Sequence of chain 1.A:
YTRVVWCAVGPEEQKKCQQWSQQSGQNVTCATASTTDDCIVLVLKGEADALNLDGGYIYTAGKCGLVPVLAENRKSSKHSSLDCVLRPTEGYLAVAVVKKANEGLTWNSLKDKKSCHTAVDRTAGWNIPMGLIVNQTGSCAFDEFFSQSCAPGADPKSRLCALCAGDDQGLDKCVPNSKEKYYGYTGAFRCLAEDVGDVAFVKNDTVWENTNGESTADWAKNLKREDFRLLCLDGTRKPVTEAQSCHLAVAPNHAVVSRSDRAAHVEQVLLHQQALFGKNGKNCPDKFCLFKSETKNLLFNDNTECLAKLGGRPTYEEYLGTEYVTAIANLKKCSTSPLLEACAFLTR

The small molecule below binds the protein below.
Small molecule (SMILES): CC(=O)N[C@H]1[C@H](O[C@H]2[C@H](O)[C@@H](NC(C)=O)CO[C@@H]2CO)O[C@H](CO)[C@@H](O[C@@H]2O[C@H](CO)[C@@H](O)[C@H](O)[C@@H]2O)[C@@H]1O

Binding-site contacts:
Ligand atom C2 contacts residue TRP208 of chain 1.A at 4.1 Å (hydrophobic).
Ligand atom O5 contacts residue ASN204 of chain 1.A at 2.3 Å (h-bond).
Ligand atom C5 contacts residue ASN204 of chain 1.A at 3.6 Å.
Ligand atom O4 contacts residue LYS75 of chain 1.A at 4.1 Å.
Ligand atom N2 contacts residue ASN204 of chain 1.A at 2.9 Å (h-bond).
Ligand atom C6 contacts residue ASP205 of chain 1.A at 4.2 Å.
Ligand atom C8 contacts residue LEU93 of chain 1.A at 3.5 Å (hydrophobic).
Ligand atom O7 contacts residue TRP208 of chain 1.A at 3.8 Å.
Ligand atom O6 contacts residue ASP205 of chain 1.A at 3.0 Å (salt-bridge).
Ligand atom C5 contacts residue TRP208 of chain 1.A at 3.3 Å (hydrophobic).
Ligand atom C8 contacts residue GLN244 of chain 1.A at 3.6 Å.
Ligand atom O5 contacts residue ASP205 of chain 1.A at 3.4 Å (salt-bridge).
Ligand atom O6 contacts residue SER77 of chain 1.A at 3.7 Å.
Ligand atom O5 contacts residue TRP208 of chain 1.A at 3.2 Å.
Ligand atom C1 contacts residue ASN204 of chain 1.A at 1.4 Å.
Ligand atom C7 contacts residue LEU93 of chain 1.A at 3.8 Å (hydrophobic).
Ligand atom C6 contacts residue SER77 of chain 1.A at 4.3 Å.
Ligand atom C2 contacts residue ASN204 of chain 1.A at 2.5 Å.
Ligand atom C8 contacts residue ALA243 of chain 1.A at 4.1 Å (hydrophobic).
Ligand atom C4 contacts residue ASN204 of chain 1.A at 4.3 Å.
Ligand atom O6 contacts residue GLU209 of chain 1.A at 4.0 Å.
Ligand atom C7 contacts residue ASN204 of chain 1.A at 3.5 Å.
Ligand atom N2 contacts residue TRP208 of chain 1.A at 4.3 Å.
Ligand atom O7 contacts residue ASN204 of chain 1.A at 3.8 Å.
Ligand atom C1 contacts residue ASP205 of chain 1.A at 4.1 Å.
Ligand atom C3 contacts residue TRP208 of chain 1.A at 4.3 Å (hydrophobic).
Ligand atom O7 contacts residue LEU93 of chain 1.A at 3.8 Å.
Ligand atom C8 contacts residue GLU214 of chain 1.A at 3.7 Å.
Ligand atom C1 contacts residue TRP208 of chain 1.A at 3.1 Å (hydrophobic).
Ligand atom C6 contacts residue TRP208 of chain 1.A at 3.8 Å (hydrophobic).
Ligand atom C5 contacts residue ASP205 of chain 1.A at 4.3 Å.
Ligand atom C2 contacts residue ASP205 of chain 1.A at 4.5 Å.
Ligand atom C3 contacts residue ASN204 of chain 1.A at 3.8 Å.